Sequence of chain 1.B:
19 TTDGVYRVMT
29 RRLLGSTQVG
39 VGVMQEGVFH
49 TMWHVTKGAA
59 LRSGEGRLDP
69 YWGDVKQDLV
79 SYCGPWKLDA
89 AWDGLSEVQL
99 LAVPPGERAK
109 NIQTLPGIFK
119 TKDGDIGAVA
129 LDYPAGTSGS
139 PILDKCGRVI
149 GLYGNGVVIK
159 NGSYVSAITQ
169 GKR

This protein binds this small molecule.
Small molecule (SMILES): NCCCC[C@@H]1NC(=O)[C@H](CCCCN)NC(=O)[C@@H](Cc2ccccc2)NC(=O)CNC(=O)CNC(=O)CNC(=O)[C@H](N=C(N)N)CCCCNC1=O

Sequence of chain 1.A:
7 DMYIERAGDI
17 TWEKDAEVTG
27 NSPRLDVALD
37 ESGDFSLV

Binding-site contacts:
Ligand atom NZ contacts residue GLY39 of chain 1.A at 2.9 Å (h-bond).
Ligand atom CE contacts residue ASN153 of chain 1.B at 3.5 Å.
Ligand atom CE contacts residue PHE41 of chain 1.A at 3.4 Å (hydrophobic).
Ligand atom NZ contacts residue ASN153 of chain 1.B at 2.7 Å (h-bond).
Ligand atom CE contacts residue SER136 of chain 1.B at 3.2 Å.
Ligand atom CD contacts residue PHE41 of chain 1.A at 3.5 Å (hydrophobic).
Ligand atom N2 contacts residue VAL156 of chain 1.B at 3.8 Å.
Ligand atom CD contacts residue TYR162 of chain 1.B at 3.7 Å (hydrophobic).
Ligand atom CE contacts residue GLY152 of chain 1.B at 3.7 Å.
Ligand atom O contacts residue GLY152 of chain 1.B at 3.5 Å (h-bond).
Ligand atom CG contacts residue GLY154 of chain 1.B at 3.6 Å.
Ligand atom NZ contacts residue SER136 of chain 1.B at 3.4 Å (h-bond).
Ligand atom CD contacts residue ASN153 of chain 1.B at 3.6 Å.
Ligand atom O contacts residue GLY154 of chain 1.B at 3.0 Å (h-bond).
Ligand atom N contacts residue SO41 of chain 1.D at 2.8 Å (h-bond).
Ligand atom CA contacts residue GLY152 of chain 1.B at 3.2 Å.
Ligand atom N contacts residue ASP130 of chain 1.B at 2.8 Å (salt-bridge).
Ligand atom CB contacts residue ASP130 of chain 1.B at 3.2 Å.
Ligand atom CB contacts residue TYR131 of chain 1.B at 3.3 Å (hydrophobic).
Ligand atom CB contacts residue GLY154 of chain 1.B at 3.3 Å.
Ligand atom NZ contacts residue TYR162 of chain 1.B at 3.3 Å (h-bond).
Ligand atom NZ contacts residue GLY152 of chain 1.B at 2.7 Å (h-bond).
Ligand atom C contacts residue SER136 of chain 1.B at 3.7 Å.
Ligand atom N1 contacts residue TYR162 of chain 1.B at 3.7 Å.
Ligand atom O contacts residue SER136 of chain 1.B at 3.8 Å.
Ligand atom NZ contacts residue ASP40 of chain 1.A at 2.9 Å (salt-bridge).
Ligand atom N contacts residue ALA133 of chain 1.B at 3.7 Å.
Ligand atom C2 contacts residue ASP130 of chain 1.B at 3.7 Å.
Ligand atom CA contacts residue SO41 of chain 1.D at 3.3 Å.
Ligand atom NZ contacts residue PHE41 of chain 1.A at 2.8 Å (h-bond).
Ligand atom C contacts residue TYR162 of chain 1.B at 3.6 Å (hydrophobic).
Ligand atom CD2 contacts residue VAL156 of chain 1.B at 3.7 Å (hydrophobic).
Ligand atom CE contacts residue ASP40 of chain 1.A at 3.2 Å.
Ligand atom NZ contacts residue SER42 of chain 1.A at 3.1 Å (h-bond).
Ligand atom CB contacts residue HIS52 of chain 1.B at 3.7 Å.
Ligand atom N1 contacts residue ASP130 of chain 1.B at 2.9 Å (salt-bridge).
Ligand atom CA contacts residue ASP130 of chain 1.B at 3.6 Å.
Ligand atom O contacts residue TYR162 of chain 1.B at 2.8 Å (h-bond).
Ligand atom CG contacts residue TYR131 of chain 1.B at 3.7 Å (hydrophobic).
Ligand atom C contacts residue GLY152 of chain 1.B at 3.4 Å.